A protein and the small-molecule ligand that binds it are described below.
Small molecule (SMILES): CC(=O)N[C@@H]1[C@@H](O)[C@H](O)[C@@H](CO)O[C@H]1O

Binding-site contacts:
Ligand atom N2 contacts residue ASN728 of chain 1.B at 2.8 Å (h-bond).
Ligand atom C7 contacts residue ASN728 of chain 1.B at 3.6 Å.
Ligand atom C1 contacts residue ASN728 of chain 1.B at 1.4 Å.
Ligand atom C4 contacts residue ASN728 of chain 1.B at 4.2 Å.
Ligand atom C8 contacts residue GLY1150 of chain 1.B at 4.0 Å.
Ligand atom C3 contacts residue ASN728 of chain 1.B at 3.8 Å.
Ligand atom C2 contacts residue ASN728 of chain 1.B at 2.4 Å.
Ligand atom O7 contacts residue ASN728 of chain 1.B at 4.0 Å.
Ligand atom O5 contacts residue ASN728 of chain 1.B at 2.4 Å (h-bond).
Ligand atom C5 contacts residue ASN728 of chain 1.B at 3.7 Å.

Sequence of chain 1.B:
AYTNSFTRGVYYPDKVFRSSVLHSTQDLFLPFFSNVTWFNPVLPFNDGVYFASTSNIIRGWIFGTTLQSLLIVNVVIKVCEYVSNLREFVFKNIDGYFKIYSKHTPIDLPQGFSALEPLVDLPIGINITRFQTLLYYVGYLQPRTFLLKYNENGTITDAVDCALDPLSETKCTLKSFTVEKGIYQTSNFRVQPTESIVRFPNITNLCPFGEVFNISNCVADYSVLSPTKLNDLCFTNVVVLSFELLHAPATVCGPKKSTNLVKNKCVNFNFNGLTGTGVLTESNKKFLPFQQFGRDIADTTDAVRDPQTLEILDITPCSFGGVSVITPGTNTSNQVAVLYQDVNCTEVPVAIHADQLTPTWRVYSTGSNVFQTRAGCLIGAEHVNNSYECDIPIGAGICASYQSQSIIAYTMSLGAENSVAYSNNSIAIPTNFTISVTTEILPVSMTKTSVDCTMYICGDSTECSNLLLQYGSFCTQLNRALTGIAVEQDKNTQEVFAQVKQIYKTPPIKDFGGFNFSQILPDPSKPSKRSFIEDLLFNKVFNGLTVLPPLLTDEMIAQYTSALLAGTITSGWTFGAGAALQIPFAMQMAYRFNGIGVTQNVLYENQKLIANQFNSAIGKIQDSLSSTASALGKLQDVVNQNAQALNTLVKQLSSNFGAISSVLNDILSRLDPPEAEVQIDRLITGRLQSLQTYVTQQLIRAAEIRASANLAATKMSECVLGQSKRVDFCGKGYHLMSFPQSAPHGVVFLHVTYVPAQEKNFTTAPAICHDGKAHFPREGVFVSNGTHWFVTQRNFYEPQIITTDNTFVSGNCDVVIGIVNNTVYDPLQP